Sequence of chain 1.D:
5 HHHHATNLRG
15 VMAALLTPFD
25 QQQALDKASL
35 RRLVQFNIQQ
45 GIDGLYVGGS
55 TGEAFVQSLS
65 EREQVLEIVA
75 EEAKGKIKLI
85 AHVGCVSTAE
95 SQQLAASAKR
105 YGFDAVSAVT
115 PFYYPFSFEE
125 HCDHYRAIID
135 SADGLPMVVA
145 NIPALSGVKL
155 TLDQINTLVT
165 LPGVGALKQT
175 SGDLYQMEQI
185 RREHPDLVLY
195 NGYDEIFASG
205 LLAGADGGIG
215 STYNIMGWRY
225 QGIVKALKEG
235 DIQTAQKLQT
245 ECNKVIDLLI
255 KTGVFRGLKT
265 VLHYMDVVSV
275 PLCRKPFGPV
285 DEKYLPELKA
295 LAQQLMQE

The protein below binds the small molecule below.
Small molecule (SMILES): CC(=O)N[C@@H]([C@@H](O)[C@H](O)[C@H](O)CO)[C@@H](O)CC(=O)C(=O)O

Binding-site contacts:
Ligand atom O6 contacts residue SER215 of chain 1.D at 2.9 Å (h-bond).
Ligand atom C3 contacts residue LYS172 of chain 1.D at 2.4 Å.
Ligand atom C9 contacts residue GLU199 of chain 1.D at 3.5 Å.
Ligand atom O4 contacts residue THR174 of chain 1.D at 3.1 Å (h-bond).
Ligand atom C6 contacts residue GLY196 of chain 1.D at 3.5 Å.
Ligand atom O1A contacts residue SER54 of chain 1.D at 3.2 Å (h-bond).
Ligand atom C6 contacts residue ASP198 of chain 1.D at 3.9 Å.
Ligand atom O1B contacts residue SER54 of chain 1.D at 3.1 Å (h-bond).
Ligand atom C3 contacts residue THR55 of chain 1.D at 3.5 Å.
Ligand atom C11 contacts residue PHE259 of chain 1.D at 3.2 Å (hydrophobic).
Ligand atom O1B contacts residue GLY53 of chain 1.D at 3.7 Å.
Ligand atom O8 contacts residue GLU199 of chain 1.D at 2.5 Å (salt-bridge).
Ligand atom C1 contacts residue SER54 of chain 1.D at 3.5 Å.
Ligand atom C1 contacts residue LYS172 of chain 1.D at 2.4 Å.
Ligand atom O6 contacts residue ASP198 of chain 1.D at 3.1 Å (salt-bridge).
Ligand atom O8 contacts residue ASP198 of chain 1.D at 3.1 Å (salt-bridge).
Ligand atom O4 contacts residue GLY196 of chain 1.D at 2.5 Å (h-bond).
Ligand atom O4 contacts residue LYS172 of chain 1.D at 3.1 Å (salt-bridge).
Ligand atom C8 contacts residue GLU199 of chain 1.D at 3.5 Å.
Ligand atom C4 contacts residue GLY196 of chain 1.D at 3.8 Å.
Ligand atom O1B contacts residue LYS172 of chain 1.D at 2.8 Å (salt-bridge).
Ligand atom O7 contacts residue SER215 of chain 1.D at 2.8 Å (h-bond).
Ligand atom O6 contacts residue GLY214 of chain 1.D at 3.2 Å.
Ligand atom O6 contacts residue GLY196 of chain 1.D at 3.6 Å (h-bond).
Ligand atom C4 contacts residue LYS172 of chain 1.D at 2.8 Å.
Ligand atom N5 contacts residue THR174 of chain 1.D at 3.8 Å.
Ligand atom O10 contacts residue LEU149 of chain 1.D at 3.7 Å.
Ligand atom O4 contacts residue ILE213 of chain 1.D at 3.7 Å.
Ligand atom C7 contacts residue SER215 of chain 1.D at 3.8 Å.
Ligand atom C1 contacts residue THR55 of chain 1.D at 3.6 Å.
Ligand atom O1B contacts residue TYR50 of chain 1.D at 3.6 Å.
Ligand atom O1A contacts residue LYS172 of chain 1.D at 3.5 Å (salt-bridge).
Ligand atom O8 contacts residue TYR197 of chain 1.D at 3.5 Å.
Ligand atom C8 contacts residue ASP198 of chain 1.D at 3.7 Å.
Ligand atom O1A contacts residue THR55 of chain 1.D at 2.5 Å (h-bond).
Ligand atom O9 contacts residue GLU199 of chain 1.D at 2.6 Å (salt-bridge).
Ligand atom O1A contacts residue GLY53 of chain 1.D at 3.9 Å.
Ligand atom O7 contacts residue PHE259 of chain 1.D at 3.9 Å.
Ligand atom C2 contacts residue LYS172 of chain 1.D at 1.3 Å.
Ligand atom C8 contacts residue SER215 of chain 1.D at 3.8 Å.